Binding-site contacts:
Ligand atom C3 contacts residue ASN236 of chain 1.E at 3.8 Å.
Ligand atom O7 contacts residue ASN236 of chain 1.E at 4.4 Å.
Ligand atom O5 contacts residue ASN236 of chain 1.E at 2.4 Å (h-bond).
Ligand atom O6 contacts residue ARG163 of chain 1.E at 3.6 Å (salt-bridge).
Ligand atom N2 contacts residue ASN236 of chain 1.E at 2.8 Å (h-bond).
Ligand atom C4 contacts residue ASN236 of chain 1.E at 4.3 Å.
Ligand atom C7 contacts residue ASN236 of chain 1.E at 3.8 Å.
Ligand atom C8 contacts residue SER201 of chain 1.E at 4.1 Å.
Ligand atom C8 contacts residue GLY234 of chain 1.E at 4.2 Å.
Ligand atom C5 contacts residue ASN236 of chain 1.E at 3.7 Å.
Ligand atom C1 contacts residue ASN236 of chain 1.E at 1.5 Å.
Ligand atom C8 contacts residue ASP235 of chain 1.E at 3.2 Å.
Ligand atom C1 contacts residue GLY234 of chain 1.E at 4.0 Å.
Ligand atom N2 contacts residue GLY234 of chain 1.E at 4.1 Å.
Ligand atom C3 contacts residue GLY234 of chain 1.E at 4.5 Å.
Ligand atom C7 contacts residue GLY234 of chain 1.E at 3.5 Å.
Ligand atom C2 contacts residue ASN236 of chain 1.E at 2.5 Å.
Ligand atom O7 contacts residue GLY234 of chain 1.E at 2.9 Å (h-bond).
Ligand atom C7 contacts residue ASP235 of chain 1.E at 4.1 Å.
Ligand atom C2 contacts residue GLY234 of chain 1.E at 4.3 Å.
Ligand atom O7 contacts residue ASP235 of chain 1.E at 4.2 Å.

This protein binds this small molecule.
Small molecule (SMILES): CC(=O)N[C@@H]1[C@@H](O)[C@H](O)[C@@H](CO)O[C@H]1O

Sequence of chain 1.E:
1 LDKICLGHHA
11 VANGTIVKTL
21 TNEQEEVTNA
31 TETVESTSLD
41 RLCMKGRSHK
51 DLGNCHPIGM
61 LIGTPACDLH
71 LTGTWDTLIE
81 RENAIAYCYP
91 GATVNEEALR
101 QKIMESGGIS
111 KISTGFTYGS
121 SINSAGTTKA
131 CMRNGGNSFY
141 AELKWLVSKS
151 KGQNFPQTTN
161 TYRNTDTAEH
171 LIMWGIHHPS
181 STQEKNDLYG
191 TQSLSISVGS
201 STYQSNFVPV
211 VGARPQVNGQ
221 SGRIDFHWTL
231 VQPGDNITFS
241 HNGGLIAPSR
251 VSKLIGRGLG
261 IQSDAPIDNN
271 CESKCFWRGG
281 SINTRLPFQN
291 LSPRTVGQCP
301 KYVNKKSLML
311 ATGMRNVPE